Sequence of chain 57.C:
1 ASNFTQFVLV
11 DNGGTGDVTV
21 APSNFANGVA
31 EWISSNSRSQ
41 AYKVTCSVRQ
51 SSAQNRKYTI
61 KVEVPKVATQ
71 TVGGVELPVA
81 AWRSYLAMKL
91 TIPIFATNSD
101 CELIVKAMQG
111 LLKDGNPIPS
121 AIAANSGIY

The small molecule below binds the protein below.
Small molecule (SMILES): Nc1ccn([C@@H]2O[C@H](CO[P](=O)(O)O[C@H]3[C@@H](O)[C@H](n4cnc5c(N)ncnc54)O[C@@H]3CO[P](=O)(O)O[C@H]3[C@@H](O)[C@H](n4cnc5c(=O)nc(N)[nH]c54)O[C@@H]3CO[P](=O)(O)O[C@H]3[C@@H](O)[C@H](n4cnc5c(N)ncnc54)O[C@@H]3CO[P](=O)(O)O[C@H]3[C@@H](O)[C@H](n4cnc5c(N)ncnc54)O[C@@H]3CO[P](=O)(O)O[C@H]3[C@@H](O)[C@H](n4ccc(=O)[nH]c4=O)O[C@@H]3CO[P](=O)(O)O[C@H]3[C@@H](O)[C@H](n4ccc(N)nc4=O)O[C@@H]3CO[P](=O)(O)O[C@H]3[C@@H](O)[C@H](n4ccc(=O)[nH]c4=O)O[C@@H]3CO[P](=O)(O)O[C@H]3[C@@H](O)[C@H](n4cnc5c(=O)nc(N)[nH]c54)O[C@@H]3CO)[C@@H](O)[C@H]2O)c(=O)n1

Sequence of chain 8.C:
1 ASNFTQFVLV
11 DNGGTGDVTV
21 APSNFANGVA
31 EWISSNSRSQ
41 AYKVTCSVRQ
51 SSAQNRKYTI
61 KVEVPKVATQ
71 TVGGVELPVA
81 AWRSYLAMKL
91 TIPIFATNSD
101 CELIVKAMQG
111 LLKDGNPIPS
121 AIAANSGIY

Binding-site contacts:
Ligand atom C6 contacts residue THR59 of chain 8.C at 3.5 Å.
Ligand atom P contacts residue LYS57 of chain 57.C at 3.1 Å.
Ligand atom O5' contacts residue LYS89 of chain 57.C at 3.2 Å (salt-bridge).
Ligand atom N6 contacts residue CYS46 of chain 8.C at 3.6 Å (h-bond).
Ligand atom OP2 contacts residue LYS43 of chain 8.C at 2.7 Å (salt-bridge).
Ligand atom C2 contacts residue SER47 of chain 8.C at 3.2 Å.
Ligand atom C6 contacts residue THR45 of chain 8.C at 3.4 Å.
Ligand atom P contacts residue SER51 of chain 57.C at 3.2 Å.
Ligand atom OP1 contacts residue LYS57 of chain 57.C at 2.9 Å.
Ligand atom O4' contacts residue LYS61 of chain 8.C at 3.7 Å.
Ligand atom OP2 contacts residue SER51 of chain 57.C at 3.3 Å (h-bond).
Ligand atom N1 contacts residue SER47 of chain 8.C at 2.7 Å (h-bond).
Ligand atom OP2 contacts residue THR91 of chain 57.C at 3.7 Å.
Ligand atom N7 contacts residue TYR85 of chain 8.C at 3.8 Å.
Ligand atom C8 contacts residue LYS61 of chain 8.C at 3.6 Å.
Ligand atom O3' contacts residue ARG49 of chain 57.C at 3.6 Å (salt-bridge).
Ligand atom N7 contacts residue LYS61 of chain 8.C at 3.4 Å.
Ligand atom O3' contacts residue SER51 of chain 57.C at 3.3 Å (h-bond).
Ligand atom N6 contacts residue THR45 of chain 8.C at 2.8 Å (h-bond).
Ligand atom OP2 contacts residue LYS57 of chain 57.C at 3.5 Å (salt-bridge).
Ligand atom N6 contacts residue THR59 of chain 8.C at 2.7 Å (h-bond).
Ligand atom OP2 contacts residue LYS89 of chain 57.C at 3.5 Å (salt-bridge).
Ligand atom OP1 contacts residue ASN55 of chain 57.C at 3.2 Å.
Ligand atom C5' contacts residue ARG49 of chain 57.C at 2.6 Å.
Ligand atom N9 contacts residue LYS61 of chain 8.C at 3.8 Å.
Ligand atom OP1 contacts residue ARG49 of chain 57.C at 2.6 Å (salt-bridge).
Ligand atom C4' contacts residue ARG49 of chain 57.C at 3.6 Å.
Ligand atom C5 contacts residue THR45 of chain 8.C at 3.4 Å.
Ligand atom N1 contacts residue THR59 of chain 8.C at 3.4 Å.
Ligand atom OP1 contacts residue SER51 of chain 57.C at 2.7 Å (h-bond).
Ligand atom O5' contacts residue ARG49 of chain 57.C at 3.6 Å (salt-bridge).
Ligand atom O5' contacts residue LYS57 of chain 57.C at 2.8 Å (salt-bridge).
Ligand atom OP1 contacts residue ASN55 of chain 57.C at 3.0 Å (h-bond).
Ligand atom OP1 contacts residue SER52 of chain 57.C at 3.1 Å.
Ligand atom OP2 contacts residue TYR85 of chain 8.C at 2.6 Å (h-bond).
Ligand atom P contacts residue ARG49 of chain 57.C at 3.7 Å.
Ligand atom N7 contacts residue THR45 of chain 8.C at 2.7 Å (h-bond).
Ligand atom OP1 contacts residue LYS89 of chain 57.C at 3.5 Å (salt-bridge).
Ligand atom C5' contacts residue LYS57 of chain 57.C at 3.8 Å.
Ligand atom OP2 contacts residue LYS57 of chain 57.C at 3.0 Å (salt-bridge).